Sequence of chain 1.B:
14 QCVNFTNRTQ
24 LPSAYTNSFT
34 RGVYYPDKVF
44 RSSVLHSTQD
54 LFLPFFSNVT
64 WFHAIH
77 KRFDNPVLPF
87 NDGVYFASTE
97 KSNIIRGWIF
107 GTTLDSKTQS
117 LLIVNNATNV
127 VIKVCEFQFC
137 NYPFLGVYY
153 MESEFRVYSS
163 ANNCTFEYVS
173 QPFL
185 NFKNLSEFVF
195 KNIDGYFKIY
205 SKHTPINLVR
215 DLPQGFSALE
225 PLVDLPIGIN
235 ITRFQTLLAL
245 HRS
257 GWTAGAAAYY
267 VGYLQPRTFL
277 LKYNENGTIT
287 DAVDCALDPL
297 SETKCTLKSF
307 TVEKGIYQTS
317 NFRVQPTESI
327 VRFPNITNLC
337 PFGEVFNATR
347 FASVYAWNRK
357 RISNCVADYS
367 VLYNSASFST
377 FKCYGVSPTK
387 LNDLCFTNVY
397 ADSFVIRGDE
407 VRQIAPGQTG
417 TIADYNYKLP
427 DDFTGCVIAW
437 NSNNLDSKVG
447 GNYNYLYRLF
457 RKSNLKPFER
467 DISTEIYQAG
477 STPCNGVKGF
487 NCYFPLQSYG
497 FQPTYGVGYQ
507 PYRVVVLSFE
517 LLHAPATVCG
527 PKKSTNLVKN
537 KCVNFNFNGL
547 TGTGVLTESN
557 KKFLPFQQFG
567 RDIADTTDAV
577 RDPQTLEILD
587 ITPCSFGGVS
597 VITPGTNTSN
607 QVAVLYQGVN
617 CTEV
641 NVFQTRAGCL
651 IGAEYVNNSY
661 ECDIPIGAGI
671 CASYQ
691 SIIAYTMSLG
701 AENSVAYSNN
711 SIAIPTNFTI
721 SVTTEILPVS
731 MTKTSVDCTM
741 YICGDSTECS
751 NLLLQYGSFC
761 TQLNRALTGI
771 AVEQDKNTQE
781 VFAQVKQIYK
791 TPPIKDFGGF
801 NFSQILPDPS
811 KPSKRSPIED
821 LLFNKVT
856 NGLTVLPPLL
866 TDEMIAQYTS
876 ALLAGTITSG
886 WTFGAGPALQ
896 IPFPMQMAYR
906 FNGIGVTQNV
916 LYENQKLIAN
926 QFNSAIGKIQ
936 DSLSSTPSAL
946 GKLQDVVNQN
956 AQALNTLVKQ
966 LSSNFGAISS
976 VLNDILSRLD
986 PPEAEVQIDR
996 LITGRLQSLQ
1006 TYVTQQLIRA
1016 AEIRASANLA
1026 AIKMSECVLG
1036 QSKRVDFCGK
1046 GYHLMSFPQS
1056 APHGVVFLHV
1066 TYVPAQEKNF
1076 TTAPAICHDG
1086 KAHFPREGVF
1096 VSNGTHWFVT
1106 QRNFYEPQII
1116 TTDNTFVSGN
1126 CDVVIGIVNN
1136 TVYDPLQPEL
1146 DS

Binding-site contacts:
Ligand atom C7 contacts residue ASN1074 of chain 1.A at 3.6 Å.
Ligand atom O5 contacts residue ALA706 of chain 1.A at 4.5 Å.
Ligand atom C5 contacts residue ALA706 of chain 1.A at 3.7 Å (hydrophobic).
Ligand atom C4 contacts residue ASN1074 of chain 1.A at 4.2 Å.
Ligand atom O4 contacts residue ALA706 of chain 1.A at 4.1 Å.
Ligand atom O7 contacts residue ASN1074 of chain 1.A at 3.8 Å.
Ligand atom C8 contacts residue ASN1074 of chain 1.A at 4.3 Å.
Ligand atom O7 contacts residue ALA706 of chain 1.A at 4.1 Å.
Ligand atom C4 contacts residue ALA706 of chain 1.A at 4.3 Å (hydrophobic).
Ligand atom C3 contacts residue ASN1074 of chain 1.A at 3.8 Å.
Ligand atom C6 contacts residue ALA706 of chain 1.A at 4.4 Å (hydrophobic).
Ligand atom O5 contacts residue ASN1074 of chain 1.A at 2.3 Å (h-bond).
Ligand atom C2 contacts residue ASN1074 of chain 1.A at 2.5 Å.
Ligand atom C3 contacts residue ALA706 of chain 1.A at 4.4 Å (hydrophobic).
Ligand atom C8 contacts residue GLU1072 of chain 1.A at 3.4 Å.
Ligand atom N2 contacts residue ASN1074 of chain 1.A at 2.9 Å (h-bond).
Ligand atom C5 contacts residue ASN1074 of chain 1.A at 3.6 Å.
Ligand atom C8 contacts residue LYS1073 of chain 1.A at 4.4 Å.
Ligand atom C1 contacts residue GLN895 of chain 1.B at 4.5 Å.
Ligand atom O6 contacts residue ASN1074 of chain 1.A at 4.5 Å.
Ligand atom O7 contacts residue SER704 of chain 1.A at 4.0 Å.
Ligand atom C1 contacts residue ASN1074 of chain 1.A at 1.4 Å.

Sequence of chain 1.A:
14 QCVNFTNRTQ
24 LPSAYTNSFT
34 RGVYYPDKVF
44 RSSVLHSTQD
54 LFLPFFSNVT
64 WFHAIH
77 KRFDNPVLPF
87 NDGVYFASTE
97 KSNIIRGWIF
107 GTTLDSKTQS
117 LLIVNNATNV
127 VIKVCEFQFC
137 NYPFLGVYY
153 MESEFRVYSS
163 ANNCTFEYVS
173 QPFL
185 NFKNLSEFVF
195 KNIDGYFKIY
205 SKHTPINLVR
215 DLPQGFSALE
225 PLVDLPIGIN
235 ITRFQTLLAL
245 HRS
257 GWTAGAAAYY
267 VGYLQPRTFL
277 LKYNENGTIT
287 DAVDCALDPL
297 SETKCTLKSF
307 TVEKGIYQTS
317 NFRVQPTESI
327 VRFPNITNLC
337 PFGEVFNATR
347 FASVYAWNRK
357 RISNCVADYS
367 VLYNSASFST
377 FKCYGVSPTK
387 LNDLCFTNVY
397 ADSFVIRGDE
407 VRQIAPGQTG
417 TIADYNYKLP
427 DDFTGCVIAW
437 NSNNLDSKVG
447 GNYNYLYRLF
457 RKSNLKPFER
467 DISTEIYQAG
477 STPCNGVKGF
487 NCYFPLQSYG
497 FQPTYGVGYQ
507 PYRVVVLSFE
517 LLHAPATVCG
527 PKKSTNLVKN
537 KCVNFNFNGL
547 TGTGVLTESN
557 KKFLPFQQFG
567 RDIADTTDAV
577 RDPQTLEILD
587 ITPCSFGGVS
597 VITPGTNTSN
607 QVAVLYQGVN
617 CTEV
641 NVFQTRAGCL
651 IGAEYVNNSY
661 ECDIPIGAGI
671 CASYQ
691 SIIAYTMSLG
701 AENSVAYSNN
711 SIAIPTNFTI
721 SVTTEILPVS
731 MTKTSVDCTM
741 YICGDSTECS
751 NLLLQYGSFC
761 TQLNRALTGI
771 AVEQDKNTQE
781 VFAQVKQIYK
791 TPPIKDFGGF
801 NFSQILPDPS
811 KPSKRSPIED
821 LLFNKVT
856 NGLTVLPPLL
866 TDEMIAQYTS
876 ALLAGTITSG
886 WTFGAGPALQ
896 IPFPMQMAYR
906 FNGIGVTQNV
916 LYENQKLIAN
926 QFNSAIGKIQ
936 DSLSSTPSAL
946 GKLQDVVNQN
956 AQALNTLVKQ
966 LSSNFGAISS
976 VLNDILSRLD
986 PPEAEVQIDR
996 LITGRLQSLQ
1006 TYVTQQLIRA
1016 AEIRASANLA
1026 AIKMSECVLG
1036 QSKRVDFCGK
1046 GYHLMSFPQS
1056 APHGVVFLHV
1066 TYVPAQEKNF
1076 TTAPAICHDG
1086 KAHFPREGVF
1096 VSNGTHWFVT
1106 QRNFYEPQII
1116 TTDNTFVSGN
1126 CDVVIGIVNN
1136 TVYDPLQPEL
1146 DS

This protein binds this small molecule.
Small molecule (SMILES): CC(=O)N[C@H]1[C@H](O[C@H]2[C@H](O)[C@@H](NC(C)=O)CO[C@@H]2CO)O[C@H](CO)[C@@H](O)[C@@H]1O